The small molecule below binds the protein below.
Small molecule (SMILES): C[C@@H](C(=O)NCCNC(=O)CCNC(=O)[C@H](O)C(C)(C)COP(=O)(O)OP(=O)(O)OC[C@H]1O[C@@H](n2cnc3c(N)ncnc32)[C@H](O)[C@@H]1OP(=O)(O)O)S(=O)(=O)O

Sequence of chain 1.B:
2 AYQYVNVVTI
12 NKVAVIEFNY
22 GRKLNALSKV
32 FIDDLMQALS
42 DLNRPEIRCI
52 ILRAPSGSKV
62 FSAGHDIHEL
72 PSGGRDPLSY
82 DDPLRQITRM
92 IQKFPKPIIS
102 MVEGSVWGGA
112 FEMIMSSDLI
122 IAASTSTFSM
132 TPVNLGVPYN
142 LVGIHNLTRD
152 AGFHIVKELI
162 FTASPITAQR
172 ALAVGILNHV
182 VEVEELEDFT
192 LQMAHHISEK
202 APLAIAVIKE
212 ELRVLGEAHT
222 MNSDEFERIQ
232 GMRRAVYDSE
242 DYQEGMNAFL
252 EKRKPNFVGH

Binding-site contacts:
Ligand atom N1 contacts residue TRP108 of chain 1.C at 3.8 Å.
Ligand atom O6 contacts residue SER165 of chain 1.C at 3.0 Å (h-bond).
Ligand atom N3 contacts residue TRP108 of chain 1.C at 3.6 Å.
Ligand atom N9 contacts residue TRP108 of chain 1.C at 2.9 Å.
Ligand atom C4 contacts residue PRO166 of chain 1.C at 3.8 Å (hydrophobic).
Ligand atom O4' contacts residue PRO166 of chain 1.C at 3.7 Å.
Ligand atom C5 contacts residue SER130 of chain 1.C at 3.4 Å.
Ligand atom O6 contacts residue HIS197 of chain 1.B at 3.8 Å.
Ligand atom P1 contacts residue HIS197 of chain 1.B at 4.0 Å.
Ligand atom N6 contacts residue TRP108 of chain 1.C at 3.9 Å.
Ligand atom O12 contacts residue HIS197 of chain 1.B at 3.7 Å.
Ligand atom C6 contacts residue THR128 of chain 1.C at 3.6 Å.
Ligand atom C8 contacts residue SER130 of chain 1.C at 3.6 Å.
Ligand atom O22 contacts residue PRO166 of chain 1.C at 3.9 Å.
Ligand atom C6 contacts residue TRP108 of chain 1.C at 3.5 Å (hydrophobic).
Ligand atom C4 contacts residue TRP108 of chain 1.C at 2.9 Å (hydrophobic).
Ligand atom C8 contacts residue PRO166 of chain 1.C at 4.0 Å (hydrophobic).
Ligand atom O7 contacts residue SER165 of chain 1.C at 3.4 Å (h-bond).
Ligand atom N1 contacts residue THR128 of chain 1.C at 2.6 Å (h-bond).
Ligand atom N6 contacts residue SER130 of chain 1.C at 3.2 Å (h-bond).
Ligand atom N6 contacts residue VAL107 of chain 1.C at 2.9 Å (h-bond).
Ligand atom O11 contacts residue SER165 of chain 1.C at 3.9 Å.
Ligand atom N9 contacts residue PRO166 of chain 1.C at 3.9 Å.
Ligand atom N7 contacts residue SER130 of chain 1.C at 2.5 Å (h-bond).
Ligand atom C2 contacts residue TRP108 of chain 1.C at 3.8 Å (hydrophobic).
Ligand atom O2' contacts residue TRP108 of chain 1.C at 3.8 Å.
Ligand atom C2 contacts residue THR128 of chain 1.C at 3.3 Å.
Ligand atom N6 contacts residue THR128 of chain 1.C at 3.6 Å.
Ligand atom C8 contacts residue TRP108 of chain 1.C at 2.7 Å (hydrophobic).
Ligand atom N6 contacts residue PHE129 of chain 1.C at 3.5 Å.
Ligand atom O5' contacts residue PRO166 of chain 1.C at 3.5 Å.
Ligand atom C5 contacts residue TRP108 of chain 1.C at 3.0 Å (hydrophobic).
Ligand atom N7 contacts residue TRP108 of chain 1.C at 2.7 Å.
Ligand atom P2 contacts residue SER165 of chain 1.C at 3.8 Å.
Ligand atom N1 contacts residue SER106 of chain 1.C at 3.4 Å.
Ligand atom C6 contacts residue SER130 of chain 1.C at 3.8 Å.
Ligand atom C5 contacts residue PRO166 of chain 1.C at 3.6 Å (hydrophobic).
Ligand atom C1' contacts residue TRP108 of chain 1.C at 3.6 Å (hydrophobic).
Ligand atom O11 contacts residue HIS197 of chain 1.B at 3.6 Å.
Ligand atom C6 contacts residue PRO166 of chain 1.C at 3.8 Å (hydrophobic).

Sequence of chain 1.C:
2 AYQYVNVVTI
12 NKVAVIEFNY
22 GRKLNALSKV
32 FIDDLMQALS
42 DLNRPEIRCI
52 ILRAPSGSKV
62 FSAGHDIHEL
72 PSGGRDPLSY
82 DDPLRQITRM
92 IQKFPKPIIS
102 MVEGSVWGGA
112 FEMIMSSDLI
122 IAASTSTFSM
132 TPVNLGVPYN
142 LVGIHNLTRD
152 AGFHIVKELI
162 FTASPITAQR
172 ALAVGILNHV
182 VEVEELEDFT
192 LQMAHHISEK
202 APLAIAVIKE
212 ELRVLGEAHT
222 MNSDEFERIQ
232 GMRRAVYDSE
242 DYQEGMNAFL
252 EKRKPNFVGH